Sequence of chain 1.B:
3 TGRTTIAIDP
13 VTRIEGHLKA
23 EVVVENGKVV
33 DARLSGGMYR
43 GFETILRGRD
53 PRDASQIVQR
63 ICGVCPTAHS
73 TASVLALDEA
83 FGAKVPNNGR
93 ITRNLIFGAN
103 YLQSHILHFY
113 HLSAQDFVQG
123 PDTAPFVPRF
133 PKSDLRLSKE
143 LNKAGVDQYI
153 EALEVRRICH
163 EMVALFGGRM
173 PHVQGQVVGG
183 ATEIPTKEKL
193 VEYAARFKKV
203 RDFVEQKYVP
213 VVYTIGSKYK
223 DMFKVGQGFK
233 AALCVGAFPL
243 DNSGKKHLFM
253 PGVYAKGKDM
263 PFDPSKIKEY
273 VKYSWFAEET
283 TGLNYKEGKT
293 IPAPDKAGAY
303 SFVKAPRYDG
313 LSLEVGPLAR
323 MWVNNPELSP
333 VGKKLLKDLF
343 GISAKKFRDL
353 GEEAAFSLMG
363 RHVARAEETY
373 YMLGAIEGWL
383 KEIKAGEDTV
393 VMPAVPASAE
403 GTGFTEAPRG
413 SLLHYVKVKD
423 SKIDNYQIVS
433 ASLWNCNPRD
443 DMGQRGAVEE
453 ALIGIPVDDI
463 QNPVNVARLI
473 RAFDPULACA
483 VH

The small molecule below binds the protein below.
Small molecule (SMILES): N#C[Fe](=C=O)C#N

Binding-site contacts:
Ligand atom C1 contacts residue ALA433 of chain 1.B at 3.9 Å (hydrophobic).
Ligand atom FE contacts residue CYS67 of chain 1.B at 2.2 Å.
Ligand atom N1 contacts residue ARG411 of chain 1.B at 3.8 Å.
Ligand atom O3 contacts residue SER432 of chain 1.B at 3.9 Å.
Ligand atom FE contacts residue H2S1 of chain 1.M at 3.3 Å.
Ligand atom N2 contacts residue ALA409 of chain 1.B at 3.3 Å.
Ligand atom O3 contacts residue ALA409 of chain 1.B at 3.3 Å.
Ligand atom O3 contacts residue ALA433 of chain 1.B at 3.7 Å.
Ligand atom FE contacts residue SEC478 of chain 1.B at 3.3 Å.
Ligand atom C1 contacts residue CYS67 of chain 1.B at 4.0 Å (hydrophobic).
Ligand atom N2 contacts residue ARG411 of chain 1.B at 3.0 Å (salt-bridge).
Ligand atom C3 contacts residue NI1 of chain 1.K at 4.1 Å.
Ligand atom C3 contacts residue ALA409 of chain 1.B at 3.5 Å (hydrophobic).
Ligand atom C2 contacts residue CYS67 of chain 1.B at 2.9 Å (hydrophobic).
Ligand atom O3 contacts residue LEU414 of chain 1.B at 3.7 Å.
Ligand atom N2 contacts residue PRO410 of chain 1.B at 3.3 Å.
Ligand atom C3 contacts residue CYS67 of chain 1.B at 3.3 Å (hydrophobic).
Ligand atom C1 contacts residue NI1 of chain 1.K at 3.3 Å.
Ligand atom O3 contacts residue HIS71 of chain 1.B at 3.7 Å.
Ligand atom N2 contacts residue CYS67 of chain 1.B at 3.3 Å.
Ligand atom C1 contacts residue SEC478 of chain 1.B at 2.9 Å.
Ligand atom C3 contacts residue CYS481 of chain 1.B at 3.1 Å (hydrophobic).
Ligand atom C2 contacts residue ARG411 of chain 1.B at 3.6 Å.
Ligand atom C2 contacts residue H2S1 of chain 1.M at 3.4 Å.
Ligand atom FE contacts residue CYS481 of chain 1.B at 2.3 Å.
Ligand atom N2 contacts residue H2S1 of chain 1.M at 3.8 Å.
Ligand atom FE contacts residue NI1 of chain 1.K at 2.4 Å.
Ligand atom O3 contacts residue CYS481 of chain 1.B at 3.9 Å.
Ligand atom C1 contacts residue SER434 of chain 1.B at 3.7 Å.
Ligand atom C1 contacts residue H2S1 of chain 1.M at 3.9 Å.
Ligand atom C1 contacts residue CYS481 of chain 1.B at 3.0 Å (hydrophobic).
Ligand atom C1 contacts residue ARG411 of chain 1.B at 3.9 Å.
Ligand atom C2 contacts residue NI1 of chain 1.K at 3.5 Å.
Ligand atom C2 contacts residue ALA409 of chain 1.B at 3.5 Å (hydrophobic).
Ligand atom N1 contacts residue CYS481 of chain 1.B at 3.3 Å.
Ligand atom N1 contacts residue SEC478 of chain 1.B at 3.1 Å (h-bond).
Ligand atom C3 contacts residue HIS71 of chain 1.B at 3.6 Å.
Ligand atom N1 contacts residue ALA433 of chain 1.B at 3.5 Å.
Ligand atom C2 contacts residue SEC478 of chain 1.B at 3.9 Å.
Ligand atom N1 contacts residue SER434 of chain 1.B at 2.7 Å (h-bond).